Sequence of chain 2.A:
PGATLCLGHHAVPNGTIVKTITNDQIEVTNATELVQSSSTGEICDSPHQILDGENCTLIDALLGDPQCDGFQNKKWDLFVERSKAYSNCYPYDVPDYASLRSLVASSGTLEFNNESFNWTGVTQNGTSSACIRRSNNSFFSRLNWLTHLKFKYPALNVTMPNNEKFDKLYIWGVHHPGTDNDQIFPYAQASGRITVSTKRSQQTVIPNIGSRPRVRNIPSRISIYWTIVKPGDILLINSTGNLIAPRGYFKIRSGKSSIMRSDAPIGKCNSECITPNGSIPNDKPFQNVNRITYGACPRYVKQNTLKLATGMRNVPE

Binding-site contacts:
Ligand atom C4 contacts residue ASN16 of chain 2.A at 4.2 Å.
Ligand atom C7 contacts residue ASN32 of chain 2.A at 4.5 Å.
Ligand atom C8 contacts residue ASN32 of chain 2.A at 3.4 Å.
Ligand atom C8 contacts residue ASN16 of chain 2.A at 3.9 Å.
Ligand atom N2 contacts residue ASN16 of chain 2.A at 3.1 Å (h-bond).
Ligand atom O7 contacts residue ASN16 of chain 2.A at 3.4 Å (h-bond).
Ligand atom C7 contacts residue ASN16 of chain 2.A at 3.5 Å.
Ligand atom C5 contacts residue ASN16 of chain 2.A at 3.8 Å.
Ligand atom C8 contacts residue THR31 of chain 2.A at 3.6 Å.
Ligand atom C3 contacts residue ASN16 of chain 2.A at 3.8 Å.
Ligand atom O5 contacts residue ASN16 of chain 2.A at 2.4 Å (h-bond).
Ligand atom C2 contacts residue ASN16 of chain 2.A at 2.5 Å.
Ligand atom C1 contacts residue ASN16 of chain 2.A at 1.5 Å.
Ligand atom C8 contacts residue THR18 of chain 2.A at 3.9 Å.

This small molecule binds to this protein.
Small molecule (SMILES): CC(=O)N[C@@H]1[C@@H](O)[C@H](O)[C@@H](CO)O[C@H]1O